A protein and the small-molecule ligand that binds it are described below.
Small molecule (SMILES): CC[C@H](C)[C@H](NC(=O)[C@@H](NC(=O)[C@@H](NC(=O)[C@@H](NC(=O)[C@H](CCC(N)=O)NC(=O)CNC(=O)[C@H](C)NC(=O)[C@@H](N)CCCCN)C(C)C)C(C)C)[C@@H](C)O)C(=O)O

Binding-site contacts:
Ligand atom O contacts residue TYR159 of chain 1.A at 2.6 Å (h-bond).
Ligand atom CG contacts residue GLU63 of chain 1.A at 3.6 Å.
Ligand atom N contacts residue ASN77 of chain 1.A at 2.9 Å (h-bond).
Ligand atom C contacts residue ASN77 of chain 1.A at 3.5 Å.
Ligand atom N contacts residue TYR171 of chain 1.A at 2.7 Å (h-bond).
Ligand atom CB contacts residue THR143 of chain 1.A at 3.5 Å.
Ligand atom CA contacts residue ASN77 of chain 1.A at 3.1 Å.
Ligand atom CA contacts residue TYR99 of chain 1.A at 3.5 Å (hydrophobic).
Ligand atom O contacts residue ARG97 of chain 1.A at 2.9 Å (salt-bridge).
Ligand atom NE2 contacts residue ASN66 of chain 1.A at 3.6 Å (h-bond).
Ligand atom CG1 contacts residue GOL1 of chain 1.E at 3.4 Å.
Ligand atom O contacts residue ASN77 of chain 1.A at 3.3 Å (h-bond).
Ligand atom O contacts residue TYR84 of chain 1.A at 3.4 Å (h-bond).
Ligand atom OG1 contacts residue ASN77 of chain 1.A at 3.4 Å (h-bond).
Ligand atom O contacts residue LYS146 of chain 1.A at 2.6 Å (salt-bridge).
Ligand atom CG1 contacts residue THR73 of chain 1.A at 3.5 Å.
Ligand atom CA contacts residue TYR159 of chain 1.A at 3.5 Å (hydrophobic).
Ligand atom CG2 contacts residue TRP147 of chain 1.A at 3.5 Å (hydrophobic).
Ligand atom CG2 contacts residue ARG97 of chain 1.A at 3.5 Å.
Ligand atom CB contacts residue TYR99 of chain 1.A at 3.5 Å (hydrophobic).
Ligand atom N contacts residue TYR159 of chain 1.A at 3.5 Å (h-bond).
Ligand atom O contacts residue GOL1 of chain 1.E at 2.8 Å (h-bond).
Ligand atom OG1 contacts residue ILE80 of chain 1.A at 3.0 Å.
Ligand atom N contacts residue TYR99 of chain 1.A at 2.9 Å (h-bond).
Ligand atom N contacts residue GLU63 of chain 1.A at 3.0 Å (salt-bridge).
Ligand atom O contacts residue ASN66 of chain 1.A at 2.8 Å (h-bond).
Ligand atom OXT contacts residue TYR84 of chain 1.A at 2.6 Å (h-bond).
Ligand atom N contacts residue TYR7 of chain 1.A at 2.9 Å (h-bond).
Ligand atom CA contacts residue TYR7 of chain 1.A at 3.3 Å (hydrophobic).
Ligand atom NZ contacts residue TRP167 of chain 1.A at 3.3 Å.
Ligand atom OXT contacts residue THR143 of chain 1.A at 2.6 Å (h-bond).
Ligand atom C contacts residue TYR84 of chain 1.A at 3.4 Å (hydrophobic).
Ligand atom CA contacts residue TYR171 of chain 1.A at 3.5 Å (hydrophobic).
Ligand atom C contacts residue LYS146 of chain 1.A at 3.5 Å.
Ligand atom CE contacts residue TRP167 of chain 1.A at 3.5 Å (hydrophobic).
Ligand atom N contacts residue TYR7 of chain 1.A at 3.4 Å (h-bond).
Ligand atom C contacts residue TYR7 of chain 1.A at 3.2 Å (hydrophobic).
Ligand atom CG2 contacts residue SER70 of chain 1.A at 3.5 Å.
Ligand atom C contacts residue THR143 of chain 1.A at 3.6 Å.
Ligand atom O contacts residue TRP147 of chain 1.A at 2.9 Å (h-bond).

Sequence of chain 1.A:
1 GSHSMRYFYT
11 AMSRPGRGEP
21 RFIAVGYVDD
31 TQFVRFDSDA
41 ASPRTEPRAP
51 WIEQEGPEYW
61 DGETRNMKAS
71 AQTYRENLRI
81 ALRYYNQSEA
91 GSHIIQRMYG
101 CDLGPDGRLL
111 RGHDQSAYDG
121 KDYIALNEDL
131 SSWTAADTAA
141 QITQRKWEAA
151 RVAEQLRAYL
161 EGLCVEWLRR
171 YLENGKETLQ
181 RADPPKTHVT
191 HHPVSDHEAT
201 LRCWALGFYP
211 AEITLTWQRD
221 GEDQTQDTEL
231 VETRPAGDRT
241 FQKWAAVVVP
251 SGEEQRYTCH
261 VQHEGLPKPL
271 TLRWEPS